Sequence of chain 3.A:
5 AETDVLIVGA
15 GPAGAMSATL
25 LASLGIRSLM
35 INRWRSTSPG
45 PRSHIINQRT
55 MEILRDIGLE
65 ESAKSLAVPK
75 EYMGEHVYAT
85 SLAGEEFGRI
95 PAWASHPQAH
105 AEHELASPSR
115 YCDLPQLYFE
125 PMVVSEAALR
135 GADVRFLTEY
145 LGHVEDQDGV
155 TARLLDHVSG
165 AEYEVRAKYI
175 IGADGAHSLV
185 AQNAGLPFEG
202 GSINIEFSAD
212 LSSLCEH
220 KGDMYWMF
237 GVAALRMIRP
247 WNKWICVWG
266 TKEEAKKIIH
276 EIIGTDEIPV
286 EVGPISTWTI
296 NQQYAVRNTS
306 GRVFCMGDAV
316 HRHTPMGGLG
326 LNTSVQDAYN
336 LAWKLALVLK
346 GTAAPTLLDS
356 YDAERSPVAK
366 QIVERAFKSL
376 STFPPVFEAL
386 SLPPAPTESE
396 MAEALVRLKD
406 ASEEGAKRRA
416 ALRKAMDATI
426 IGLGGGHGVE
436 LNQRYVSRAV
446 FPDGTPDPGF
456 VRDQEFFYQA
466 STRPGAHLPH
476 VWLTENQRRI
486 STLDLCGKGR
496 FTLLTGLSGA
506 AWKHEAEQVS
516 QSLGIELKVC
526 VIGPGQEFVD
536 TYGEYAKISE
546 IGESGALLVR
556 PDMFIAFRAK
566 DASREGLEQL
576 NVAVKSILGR

Binding-site contacts:
Ligand atom CAF contacts residue GLY427 of chain 3.A at 3.3 Å.
Ligand atom CAD contacts residue PRO320 of chain 3.A at 3.7 Å (hydrophobic).
Ligand atom CAF contacts residue GLY322 of chain 3.A at 3.4 Å.
Ligand atom CAE contacts residue GLY322 of chain 3.A at 3.9 Å.
Ligand atom CAI contacts residue PRO320 of chain 3.A at 3.4 Å (hydrophobic).
Ligand atom CAE contacts residue GLY427 of chain 3.A at 4.0 Å.
Ligand atom CAF contacts residue PRO320 of chain 3.A at 3.5 Å (hydrophobic).
Ligand atom CAJ contacts residue TRP225 of chain 3.A at 4.3 Å (hydrophobic).
Ligand atom CAE contacts residue GLY323 of chain 3.A at 3.9 Å.
Ligand atom CAM contacts residue PRO320 of chain 3.A at 4.1 Å (hydrophobic).
Ligand atom CAC contacts residue VAL253 of chain 3.A at 3.8 Å (hydrophobic).
Ligand atom CAG contacts residue TRP97 of chain 3.A at 4.2 Å (hydrophobic).
Ligand atom OAA contacts residue MET223 of chain 3.A at 3.9 Å.
Ligand atom CAF contacts residue TRP97 of chain 3.A at 4.3 Å (hydrophobic).
Ligand atom CAL contacts residue TRP225 of chain 3.A at 4.1 Å (hydrophobic).
Ligand atom CAG contacts residue ILE49 of chain 3.A at 4.0 Å (hydrophobic).
Ligand atom CAH contacts residue MET223 of chain 3.A at 4.1 Å (hydrophobic).
Ligand atom CAD contacts residue TRP225 of chain 3.A at 4.3 Å (hydrophobic).
Ligand atom CAG contacts residue PRO320 of chain 3.A at 4.2 Å (hydrophobic).
Ligand atom CAG contacts residue HIS48 of chain 3.A at 3.7 Å.
Ligand atom CAJ contacts residue MET321 of chain 3.A at 3.4 Å (hydrophobic).
Ligand atom CAF contacts residue LEU428 of chain 3.A at 3.9 Å (hydrophobic).
Ligand atom CAG contacts residue MET223 of chain 3.A at 3.6 Å (hydrophobic).
Ligand atom CAB contacts residue VAL253 of chain 3.A at 3.7 Å (hydrophobic).
Ligand atom CAD contacts residue MET321 of chain 3.A at 4.3 Å (hydrophobic).
Ligand atom CAE contacts residue TRP97 of chain 3.A at 3.5 Å (hydrophobic).
Ligand atom CAK contacts residue PRO320 of chain 3.A at 4.3 Å (hydrophobic).
Ligand atom CAM contacts residue MET223 of chain 3.A at 4.1 Å (hydrophobic).
Ligand atom CAE contacts residue MET223 of chain 3.A at 4.0 Å (hydrophobic).
Ligand atom CAI contacts residue MET321 of chain 3.A at 3.5 Å (hydrophobic).
Ligand atom CAK contacts residue HIS48 of chain 3.A at 3.7 Å.
Ligand atom CAI contacts residue TRP225 of chain 3.A at 3.9 Å (hydrophobic).
Ligand atom CAJ contacts residue PRO320 of chain 3.A at 3.7 Å (hydrophobic).
Ligand atom OAA contacts residue HIS48 of chain 3.A at 2.9 Å (h-bond).
Ligand atom CAF contacts residue GLY323 of chain 3.A at 4.2 Å.
Ligand atom CAC contacts residue ALA240 of chain 3.A at 4.1 Å (hydrophobic).
Ligand atom CAE contacts residue PRO320 of chain 3.A at 3.8 Å (hydrophobic).
Ligand atom CAK contacts residue MET223 of chain 3.A at 3.7 Å (hydrophobic).
Ligand atom CAL contacts residue PRO320 of chain 3.A at 4.0 Å (hydrophobic).
Ligand atom CAF contacts residue MET321 of chain 3.A at 3.8 Å (hydrophobic).

A protein and the small-molecule ligand that binds it are described below.
Small molecule (SMILES): Oc1ccccc1-c1ccccc1